Binding-site contacts:
Ligand atom C6 contacts residue HIS104 of chain 57.A at 3.2 Å.
Ligand atom C4 contacts residue HIS104 of chain 57.A at 4.4 Å.
Ligand atom C2 contacts residue ASN154 of chain 57.B at 2.4 Å.
Ligand atom C8 contacts residue ASN154 of chain 57.B at 3.4 Å.
Ligand atom C1 contacts residue ASN154 of chain 57.B at 1.4 Å.
Ligand atom N2 contacts residue ASN154 of chain 57.B at 2.9 Å (h-bond).
Ligand atom O7 contacts residue ASN154 of chain 57.B at 3.3 Å (h-bond).
Ligand atom C8 contacts residue HIS104 of chain 57.A at 4.0 Å.
Ligand atom C7 contacts residue ASN154 of chain 57.B at 3.3 Å.
Ligand atom C4 contacts residue ASN154 of chain 57.B at 4.2 Å.
Ligand atom C3 contacts residue ASN154 of chain 57.B at 3.8 Å.
Ligand atom O5 contacts residue ASN154 of chain 57.B at 2.4 Å (h-bond).
Ligand atom C1 contacts residue HIS104 of chain 57.A at 3.2 Å.
Ligand atom O5 contacts residue HIS104 of chain 57.A at 3.0 Å (h-bond).
Ligand atom C5 contacts residue HIS104 of chain 57.A at 3.1 Å.
Ligand atom C5 contacts residue ASN154 of chain 57.B at 3.7 Å.

Sequence of chain 57.A:
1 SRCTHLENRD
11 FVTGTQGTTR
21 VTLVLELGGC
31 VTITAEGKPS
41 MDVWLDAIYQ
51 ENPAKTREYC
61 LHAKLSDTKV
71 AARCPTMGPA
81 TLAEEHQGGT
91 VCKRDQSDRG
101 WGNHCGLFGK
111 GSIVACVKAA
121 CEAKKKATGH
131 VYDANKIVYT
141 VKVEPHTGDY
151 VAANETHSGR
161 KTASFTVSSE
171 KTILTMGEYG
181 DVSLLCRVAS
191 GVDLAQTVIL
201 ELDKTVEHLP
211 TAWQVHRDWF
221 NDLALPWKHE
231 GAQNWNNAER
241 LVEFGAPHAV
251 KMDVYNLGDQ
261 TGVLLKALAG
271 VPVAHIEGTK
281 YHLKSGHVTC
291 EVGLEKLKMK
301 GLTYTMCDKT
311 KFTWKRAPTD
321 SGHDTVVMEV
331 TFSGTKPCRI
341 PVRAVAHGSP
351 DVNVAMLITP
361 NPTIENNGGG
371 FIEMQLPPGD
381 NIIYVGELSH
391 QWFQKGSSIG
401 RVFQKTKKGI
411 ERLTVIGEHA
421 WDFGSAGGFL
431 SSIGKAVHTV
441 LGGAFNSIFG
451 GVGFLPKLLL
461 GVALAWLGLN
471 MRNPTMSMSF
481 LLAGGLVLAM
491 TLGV

Sequence of chain 57.B:
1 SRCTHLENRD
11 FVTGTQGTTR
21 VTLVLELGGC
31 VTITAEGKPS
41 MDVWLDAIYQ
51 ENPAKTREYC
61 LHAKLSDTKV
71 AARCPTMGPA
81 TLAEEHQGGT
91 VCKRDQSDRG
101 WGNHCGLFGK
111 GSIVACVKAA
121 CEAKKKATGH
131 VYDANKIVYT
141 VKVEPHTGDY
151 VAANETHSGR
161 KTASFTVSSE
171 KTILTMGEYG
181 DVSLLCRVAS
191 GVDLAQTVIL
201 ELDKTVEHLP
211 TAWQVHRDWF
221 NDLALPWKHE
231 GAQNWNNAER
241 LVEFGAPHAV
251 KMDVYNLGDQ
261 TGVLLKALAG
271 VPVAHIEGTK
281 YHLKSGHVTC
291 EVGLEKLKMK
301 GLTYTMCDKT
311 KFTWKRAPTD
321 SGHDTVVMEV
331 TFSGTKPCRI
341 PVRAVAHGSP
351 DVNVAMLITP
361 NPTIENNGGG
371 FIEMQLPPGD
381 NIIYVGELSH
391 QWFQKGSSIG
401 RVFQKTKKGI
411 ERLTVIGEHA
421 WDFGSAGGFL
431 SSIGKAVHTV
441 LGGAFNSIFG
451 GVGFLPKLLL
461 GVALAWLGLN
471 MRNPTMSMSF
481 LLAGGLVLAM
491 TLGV

This small molecule binds to this protein.
Small molecule (SMILES): CC(=O)N[C@H]1[C@H](O[C@H]2[C@H](O)[C@@H](NC(C)=O)CO[C@@H]2CO[C@@H]2O[C@@H](C)[C@@H](O)[C@@H](O)[C@@H]2O)O[C@H](CO)[C@@H](O)[C@@H]1O